Sequence of chain 2.A:
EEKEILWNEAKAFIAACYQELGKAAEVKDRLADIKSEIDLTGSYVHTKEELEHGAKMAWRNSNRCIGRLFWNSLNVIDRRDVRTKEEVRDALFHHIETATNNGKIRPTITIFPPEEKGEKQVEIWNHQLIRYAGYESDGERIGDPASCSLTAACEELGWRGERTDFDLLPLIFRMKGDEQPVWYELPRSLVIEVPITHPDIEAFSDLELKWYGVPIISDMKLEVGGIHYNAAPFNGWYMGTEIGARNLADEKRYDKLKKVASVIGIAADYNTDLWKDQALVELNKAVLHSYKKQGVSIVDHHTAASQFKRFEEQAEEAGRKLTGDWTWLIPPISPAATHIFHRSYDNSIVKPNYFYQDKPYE

Binding-site contacts:
Ligand atom N1 contacts residue HEM1 of chain 2.B at 3.4 Å.
Ligand atom C6 contacts residue HEM1 of chain 2.B at 3.3 Å.
Ligand atom C6 contacts residue GLU243 of chain 2.A at 3.9 Å.
Ligand atom C7 contacts residue HEM1 of chain 2.B at 3.4 Å.
Ligand atom N10 contacts residue HEM1 of chain 2.B at 3.5 Å.
Ligand atom O12 contacts residue HEM1 of chain 2.B at 3.3 Å.
Ligand atom N1 contacts residue TRP238 of chain 2.A at 2.7 Å (h-bond).
Ligand atom C8 contacts residue HEM1 of chain 2.B at 3.6 Å.
Ligand atom N2 contacts residue GLY237 of chain 2.A at 3.3 Å (h-bond).
Ligand atom N2 contacts residue ASN236 of chain 2.A at 4.3 Å.
Ligand atom O11 contacts residue HEM1 of chain 2.B at 3.6 Å.
Ligand atom N10 contacts residue TRP238 of chain 2.A at 4.2 Å.
Ligand atom N10 contacts residue MET240 of chain 2.A at 3.8 Å.
Ligand atom BR contacts residue PRO216 of chain 2.A at 4.0 Å.
Ligand atom C8 contacts residue PRO216 of chain 2.A at 4.1 Å (hydrophobic).
Ligand atom C4 contacts residue HEM1 of chain 2.B at 3.9 Å.
Ligand atom N2 contacts residue TRP238 of chain 2.A at 3.2 Å (h-bond).
Ligand atom C3 contacts residue HEM1 of chain 2.B at 3.7 Å.
Ligand atom O11 contacts residue MET240 of chain 2.A at 3.0 Å (h-bond).
Ligand atom O12 contacts residue GLU243 of chain 2.A at 2.9 Å.
Ligand atom C5 contacts residue HEM1 of chain 2.B at 3.5 Å.
Ligand atom N10 contacts residue TYR239 of chain 2.A at 4.0 Å.
Ligand atom N1 contacts residue PRO216 of chain 2.A at 3.7 Å.
Ligand atom C3 contacts residue PRO216 of chain 2.A at 4.1 Å (hydrophobic).
Ligand atom C8 contacts residue TRP238 of chain 2.A at 3.8 Å (hydrophobic).
Ligand atom C4 contacts residue ILE218 of chain 2.A at 4.2 Å (hydrophobic).
Ligand atom BR contacts residue HEM1 of chain 2.B at 3.7 Å.
Ligand atom BR contacts residue ASN236 of chain 2.A at 3.7 Å.
Ligand atom O11 contacts residue TYR239 of chain 2.A at 3.1 Å.
Ligand atom O12 contacts residue TYR239 of chain 2.A at 3.9 Å.
Ligand atom O11 contacts residue TRP238 of chain 2.A at 3.1 Å (h-bond).
Ligand atom BR contacts residue ILE218 of chain 2.A at 4.0 Å.
Ligand atom BR contacts residue GLY237 of chain 2.A at 3.7 Å.
Ligand atom BR contacts residue PHE235 of chain 2.A at 3.2 Å.
Ligand atom C9 contacts residue HEM1 of chain 2.B at 3.9 Å.
Ligand atom O12 contacts residue MET240 of chain 2.A at 3.8 Å.
Ligand atom N2 contacts residue PRO216 of chain 2.A at 3.7 Å.
Ligand atom N2 contacts residue HEM1 of chain 2.B at 3.3 Å.
Ligand atom C3 contacts residue GLY237 of chain 2.A at 3.8 Å.
Ligand atom N10 contacts residue GLU243 of chain 2.A at 4.2 Å.

The protein below binds the small molecule below.
Small molecule (SMILES): O=[N+]([O-])c1cccc2c(Br)n[nH]c12